Binding-site contacts:
Ligand atom C15 contacts residue TRP228 of chain 1.A at 3.3 Å (hydrophobic).
Ligand atom C12 contacts residue TRP228 of chain 1.A at 3.5 Å (hydrophobic).
Ligand atom C17 contacts residue THR119 of chain 1.A at 3.8 Å.
Ligand atom O4 contacts residue ARG110 of chain 1.A at 3.8 Å.
Ligand atom O2 contacts residue LEU120 of chain 1.A at 3.5 Å.
Ligand atom C17 contacts residue ALA107 of chain 1.A at 3.7 Å (hydrophobic).
Ligand atom C11 contacts residue TRP228 of chain 1.A at 3.4 Å (hydrophobic).
Ligand atom C contacts residue SER104 of chain 1.A at 3.9 Å.
Ligand atom N contacts residue MET103 of chain 1.A at 3.7 Å.
Ligand atom C10 contacts residue TRP228 of chain 1.A at 3.2 Å (hydrophobic).
Ligand atom C12 contacts residue GLY134 of chain 1.A at 3.5 Å.
Ligand atom O2 contacts residue ASN121 of chain 1.A at 3.0 Å (h-bond).
Ligand atom C9 contacts residue PHE62 of chain 1.A at 3.8 Å (hydrophobic).
Ligand atom C8 contacts residue PHE62 of chain 1.A at 3.8 Å (hydrophobic).
Ligand atom O4 contacts residue ARG106 of chain 1.A at 3.8 Å.
Ligand atom C13 contacts residue TRP228 of chain 1.A at 3.4 Å (hydrophobic).
Ligand atom O4 contacts residue ARG72 of chain 1.A at 2.8 Å (salt-bridge).
Ligand atom C13 contacts residue PHE59 of chain 1.A at 3.5 Å (hydrophobic).
Ligand atom N1 contacts residue MET103 of chain 1.A at 3.4 Å (h-bond).
Ligand atom C16 contacts residue LEU120 of chain 1.A at 3.8 Å (hydrophobic).
Ligand atom O1 contacts residue ILE65 of chain 1.A at 3.5 Å.
Ligand atom O3 contacts residue ARG72 of chain 1.A at 3.0 Å (salt-bridge).
Ligand atom C11 contacts residue PHE62 of chain 1.A at 3.7 Å (hydrophobic).
Ligand atom O3 contacts residue ARG106 of chain 1.A at 3.7 Å.
Ligand atom C14 contacts residue TRP228 of chain 1.A at 3.5 Å (hydrophobic).
Ligand atom C8 contacts residue ILE66 of chain 1.A at 3.8 Å (hydrophobic).
Ligand atom N contacts residue LEU120 of chain 1.A at 3.8 Å.
Ligand atom O contacts residue TRP228 of chain 1.A at 3.9 Å.
Ligand atom N1 contacts residue ALA107 of chain 1.A at 3.7 Å.
Ligand atom C18 contacts residue ARG72 of chain 1.A at 3.2 Å.
Ligand atom C18 contacts residue ARG106 of chain 1.A at 3.7 Å.
Ligand atom O2 contacts residue ALA69 of chain 1.A at 3.8 Å.
Ligand atom C12 contacts residue PHE62 of chain 1.A at 3.5 Å (hydrophobic).
Ligand atom C17 contacts residue ASN121 of chain 1.A at 3.8 Å.
Ligand atom O contacts residue LEU136 of chain 1.A at 3.5 Å.
Ligand atom O1 contacts residue ALA69 of chain 1.A at 3.8 Å.
Ligand atom O2 contacts residue ARG72 of chain 1.A at 3.8 Å.
Ligand atom C2 contacts residue LEU120 of chain 1.A at 3.7 Å (hydrophobic).
Ligand atom O1 contacts residue ASN121 of chain 1.A at 3.5 Å (h-bond).
Ligand atom C9 contacts residue ILE66 of chain 1.A at 3.9 Å (hydrophobic).

A protein and the small-molecule ligand that binds it are described below.
Small molecule (SMILES): Cc1nc(C(=O)NCC(=O)O)c(O)c2ccc(Oc3ccccc3)cc12

Sequence of chain 1.A:
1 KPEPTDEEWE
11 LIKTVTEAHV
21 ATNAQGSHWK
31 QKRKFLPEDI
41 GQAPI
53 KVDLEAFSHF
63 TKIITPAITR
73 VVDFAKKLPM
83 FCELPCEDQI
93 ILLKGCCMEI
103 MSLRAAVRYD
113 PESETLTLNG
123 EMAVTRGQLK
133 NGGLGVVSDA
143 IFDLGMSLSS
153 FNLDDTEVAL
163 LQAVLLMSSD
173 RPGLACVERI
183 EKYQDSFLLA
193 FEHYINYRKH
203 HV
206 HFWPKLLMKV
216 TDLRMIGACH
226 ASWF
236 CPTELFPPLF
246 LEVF